A protein and the small-molecule ligand that binds it are described below.
Small molecule (SMILES): Cc1nnn[nH]1

Sequence of chain 2.B:
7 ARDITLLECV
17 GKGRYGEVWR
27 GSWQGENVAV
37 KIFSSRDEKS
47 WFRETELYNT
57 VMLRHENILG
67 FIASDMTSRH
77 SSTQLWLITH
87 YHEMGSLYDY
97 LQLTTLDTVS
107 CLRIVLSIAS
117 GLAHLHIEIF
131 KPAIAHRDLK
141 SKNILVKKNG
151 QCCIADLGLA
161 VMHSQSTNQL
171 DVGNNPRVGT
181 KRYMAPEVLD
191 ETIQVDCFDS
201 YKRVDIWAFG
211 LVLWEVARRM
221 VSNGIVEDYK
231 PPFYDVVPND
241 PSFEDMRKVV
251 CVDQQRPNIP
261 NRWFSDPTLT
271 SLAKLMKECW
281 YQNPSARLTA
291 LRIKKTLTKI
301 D

Binding-site contacts:
Ligand atom C02 contacts residue MET162 of chain 2.B at 4.2 Å (hydrophobic).
Ligand atom N03 contacts residue MET162 of chain 2.B at 4.2 Å.
Ligand atom C01 contacts residue PRO132 of chain 2.B at 4.5 Å (hydrophobic).
Ligand atom C01 contacts residue GLN169 of chain 2.B at 4.4 Å.
Ligand atom N03 contacts residue GLN169 of chain 2.B at 4.1 Å.
Ligand atom N06 contacts residue ASP171 of chain 2.B at 3.5 Å.
Ligand atom N03 contacts residue PRO132 of chain 2.B at 3.8 Å.
Ligand atom N04 contacts residue ASP171 of chain 2.B at 4.3 Å.
Ligand atom N04 contacts residue MET162 of chain 2.B at 3.5 Å.
Ligand atom N04 contacts residue LEU170 of chain 2.B at 4.3 Å.
Ligand atom C02 contacts residue GLN169 of chain 2.B at 4.2 Å.
Ligand atom N05 contacts residue MET162 of chain 2.B at 3.5 Å (h-bond).
Ligand atom N05 contacts residue LEU170 of chain 2.B at 4.0 Å.
Ligand atom N04 contacts residue HIS163 of chain 2.B at 3.3 Å.
Ligand atom C02 contacts residue SER164 of chain 2.B at 3.9 Å.
Ligand atom N05 contacts residue ASP171 of chain 2.B at 3.3 Å.
Ligand atom N05 contacts residue HIS163 of chain 2.B at 4.1 Å.
Ligand atom N03 contacts residue SER164 of chain 2.B at 2.8 Å (h-bond).
Ligand atom N04 contacts residue SER164 of chain 2.B at 3.3 Å (h-bond).
Ligand atom N05 contacts residue GLN169 of chain 2.B at 3.9 Å.
Ligand atom N06 contacts residue MET162 of chain 2.B at 4.0 Å.
Ligand atom N04 contacts residue GLN169 of chain 2.B at 3.3 Å (h-bond).
Ligand atom N06 contacts residue GLN169 of chain 2.B at 4.4 Å.
Ligand atom C02 contacts residue PRO132 of chain 2.B at 4.3 Å (hydrophobic).
Ligand atom N03 contacts residue HIS163 of chain 2.B at 4.0 Å.
Ligand atom C01 contacts residue SER164 of chain 2.B at 4.4 Å.
Ligand atom N04 contacts residue PRO132 of chain 2.B at 4.5 Å.